Binding-site contacts:
Ligand atom C16 contacts residue GLY165 of chain 1.D at 3.1 Å.
Ligand atom O60 contacts residue ASN127 of chain 1.D at 3.6 Å (h-bond).
Ligand atom O4 contacts residue ASN166 of chain 1.D at 3.2 Å.
Ligand atom C06 contacts residue HIS41 of chain 1.D at 3.5 Å.
Ligand atom N5 contacts residue ASN166 of chain 1.D at 3.2 Å (h-bond).
Ligand atom C10 contacts residue SER129 of chain 1.D at 3.6 Å.
Ligand atom O4 contacts residue PHE171 of chain 1.D at 3.1 Å.
Ligand atom N12 contacts residue CYS148 of chain 1.D at 2.9 Å (h-bond).
Ligand atom C08 contacts residue ARG40 of chain 1.D at 3.2 Å.
Ligand atom N17 contacts residue GLY165 of chain 1.D at 3.5 Å (h-bond).
Ligand atom C08 contacts residue GLU72 of chain 1.D at 3.4 Å.
Ligand atom O18 contacts residue GLY165 of chain 1.D at 3.5 Å (h-bond).
Ligand atom O03 contacts residue GLY165 of chain 1.D at 3.1 Å (h-bond).
Ligand atom O18 contacts residue THR143 of chain 1.D at 2.7 Å (h-bond).
Ligand atom C09 contacts residue ARG40 of chain 1.D at 3.3 Å.
Ligand atom C82 contacts residue GLY165 of chain 1.D at 3.5 Å.
Ligand atom C07 contacts residue GLU72 of chain 1.D at 3.6 Å.
Ligand atom N12 contacts residue ILE163 of chain 1.D at 3.3 Å (h-bond).
Ligand atom O60 contacts residue SER129 of chain 1.D at 3.1 Å (h-bond).
Ligand atom O23 contacts residue ALA145 of chain 1.D at 3.2 Å.
Ligand atom O23 contacts residue GLY146 of chain 1.D at 2.9 Å (h-bond).
Ligand atom F1 contacts residue LYS131 of chain 1.D at 3.2 Å.
Ligand atom N5 contacts residue GLY165 of chain 1.D at 3.1 Å.
Ligand atom C83 contacts residue GLY165 of chain 1.D at 3.5 Å.
Ligand atom O03 contacts residue GLY164 of chain 1.D at 3.1 Å.
Ligand atom C13 contacts residue CYS148 of chain 1.D at 2.6 Å (hydrophobic).
Ligand atom F1 contacts residue ARG40 of chain 1.D at 2.9 Å.
Ligand atom N17 contacts residue THR143 of chain 1.D at 3.1 Å (h-bond).
Ligand atom C02 contacts residue SER129 of chain 1.D at 3.4 Å.
Ligand atom C01 contacts residue LEU128 of chain 1.D at 3.6 Å (hydrophobic).
Ligand atom C57 contacts residue SER129 of chain 1.D at 3.5 Å.
Ligand atom N58 contacts residue GLY165 of chain 1.D at 2.9 Å (h-bond).
Ligand atom O18 contacts residue GLY164 of chain 1.D at 3.3 Å (h-bond).
Ligand atom C16 contacts residue GLY164 of chain 1.D at 3.4 Å.
Ligand atom O18 contacts residue HIS162 of chain 1.D at 2.7 Å (h-bond).
Ligand atom C20 contacts residue CYS148 of chain 1.D at 2.8 Å (hydrophobic).
Ligand atom C07 contacts residue HIS41 of chain 1.D at 3.5 Å.
Ligand atom C19 contacts residue CYS148 of chain 1.D at 1.8 Å (hydrophobic).
Ligand atom C11 contacts residue HIS41 of chain 1.D at 3.5 Å.
Ligand atom C14 contacts residue CYS148 of chain 1.D at 3.3 Å (hydrophobic).

A protein and the small-molecule ligand that binds it are described below.
Small molecule (SMILES): CCOC(=O)CC[C@H](C[C@@H]1CCNC1=O)NC(=O)[C@@H](CC(=O)[C@@H](NC(=O)c1cc(C)on1)C(C)C)Cc1ccc(F)cc1

Sequence of chain 1.D:
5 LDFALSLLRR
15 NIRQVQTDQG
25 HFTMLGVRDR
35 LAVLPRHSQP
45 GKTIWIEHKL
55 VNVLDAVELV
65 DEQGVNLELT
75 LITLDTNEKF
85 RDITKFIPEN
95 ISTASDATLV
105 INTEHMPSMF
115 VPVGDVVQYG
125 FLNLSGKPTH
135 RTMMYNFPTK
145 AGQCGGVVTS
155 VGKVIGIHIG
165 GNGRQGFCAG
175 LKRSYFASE